Binding-site contacts:
Ligand atom CAB contacts residue HEM1 of chain 1.I at 3.9 Å.
Ligand atom CAQ contacts residue THR266 of chain 1.B at 3.5 Å.
Ligand atom CAT contacts residue TYR82 of chain 1.B at 3.2 Å (hydrophobic).
Ligand atom CAG contacts residue PHE261 of chain 1.B at 3.9 Å (hydrophobic).
Ligand atom CAH contacts residue HIS265 of chain 1.B at 4.2 Å.
Ligand atom CAP contacts residue ALA262 of chain 1.B at 3.5 Å (hydrophobic).
Ligand atom CAP contacts residue THR266 of chain 1.B at 3.8 Å.
Ligand atom CAG contacts residue HIS265 of chain 1.B at 4.1 Å.
Ligand atom CAT contacts residue HEM1 of chain 1.I at 4.2 Å.
Ligand atom CAI contacts residue PHE89 of chain 1.B at 4.0 Å (hydrophobic).
Ligand atom CAA contacts residue HEM1 of chain 1.I at 4.3 Å.
Ligand atom CAS contacts residue HEM1 of chain 1.I at 3.6 Å.
Ligand atom CAU contacts residue LEU331 of chain 1.B at 4.1 Å (hydrophobic).
Ligand atom CAS contacts residue TYR82 of chain 1.B at 4.1 Å (hydrophobic).
Ligand atom NAN contacts residue HEM1 of chain 1.I at 2.1 Å.
Ligand atom CAE contacts residue ALA262 of chain 1.B at 4.0 Å (hydrophobic).
Ligand atom NAN contacts residue CYS402 of chain 1.B at 4.3 Å.
Ligand atom CLAY contacts residue PHE89 of chain 1.B at 4.2 Å.
Ligand atom CLAY contacts residue TYR95 of chain 1.B at 4.3 Å.
Ligand atom CAF contacts residue ALA258 of chain 1.B at 3.5 Å (hydrophobic).
Ligand atom CAV contacts residue TYR82 of chain 1.B at 3.5 Å (hydrophobic).
Ligand atom NAO contacts residue HEM1 of chain 1.I at 4.2 Å.
Ligand atom CAQ contacts residue HEM1 of chain 1.I at 3.2 Å.
Ligand atom CAK contacts residue PHE261 of chain 1.B at 4.2 Å (hydrophobic).
Ligand atom CLAY contacts residue PHE84 of chain 1.B at 3.8 Å.
Ligand atom CAJ contacts residue LEU331 of chain 1.B at 4.1 Å (hydrophobic).
Ligand atom CAQ contacts residue ALA262 of chain 1.B at 3.4 Å (hydrophobic).
Ligand atom CAU contacts residue HEM1 of chain 1.I at 4.3 Å.
Ligand atom CAI contacts residue PHE261 of chain 1.B at 3.6 Å (hydrophobic).
Ligand atom CAF contacts residue HEM1 of chain 1.I at 4.2 Å.
Ligand atom CAD contacts residue HEM1 of chain 1.I at 3.6 Å.
Ligand atom CAK contacts residue PHE89 of chain 1.B at 3.8 Å (hydrophobic).
Ligand atom CAB contacts residue TYR95 of chain 1.B at 4.0 Å (hydrophobic).
Ligand atom CAS contacts residue LEU331 of chain 1.B at 4.2 Å (hydrophobic).
Ligand atom CAD contacts residue ALA258 of chain 1.B at 4.0 Å (hydrophobic).
Ligand atom CAE contacts residue ALA258 of chain 1.B at 3.7 Å (hydrophobic).
Ligand atom CAA contacts residue TYR95 of chain 1.B at 4.0 Å (hydrophobic).
Ligand atom NAN contacts residue ALA262 of chain 1.B at 4.0 Å.
Ligand atom CAM contacts residue HEM1 of chain 1.I at 3.0 Å.
Ligand atom NAO contacts residue ALA262 of chain 1.B at 4.2 Å.

The protein below binds the small molecule below.
Small molecule (SMILES): Clc1ccccc1C(c1ccccc1)(c1ccccc1)n1ccnc1

Sequence of chain 1.B:
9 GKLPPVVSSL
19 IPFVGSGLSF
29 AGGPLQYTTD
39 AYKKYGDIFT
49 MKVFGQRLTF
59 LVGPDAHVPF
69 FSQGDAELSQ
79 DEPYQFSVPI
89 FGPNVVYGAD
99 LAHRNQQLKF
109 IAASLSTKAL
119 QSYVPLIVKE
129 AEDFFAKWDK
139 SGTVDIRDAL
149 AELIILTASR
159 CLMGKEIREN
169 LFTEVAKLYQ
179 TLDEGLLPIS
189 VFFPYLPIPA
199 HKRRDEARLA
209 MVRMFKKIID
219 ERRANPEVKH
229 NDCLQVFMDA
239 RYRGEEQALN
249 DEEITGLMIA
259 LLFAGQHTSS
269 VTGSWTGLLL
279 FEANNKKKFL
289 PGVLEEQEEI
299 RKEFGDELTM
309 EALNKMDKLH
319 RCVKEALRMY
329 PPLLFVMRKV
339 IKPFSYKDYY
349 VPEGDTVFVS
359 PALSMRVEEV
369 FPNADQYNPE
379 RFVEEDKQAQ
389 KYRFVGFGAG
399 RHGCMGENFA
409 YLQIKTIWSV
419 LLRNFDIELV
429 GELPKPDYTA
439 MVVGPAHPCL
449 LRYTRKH